Sequence of chain 14.A:
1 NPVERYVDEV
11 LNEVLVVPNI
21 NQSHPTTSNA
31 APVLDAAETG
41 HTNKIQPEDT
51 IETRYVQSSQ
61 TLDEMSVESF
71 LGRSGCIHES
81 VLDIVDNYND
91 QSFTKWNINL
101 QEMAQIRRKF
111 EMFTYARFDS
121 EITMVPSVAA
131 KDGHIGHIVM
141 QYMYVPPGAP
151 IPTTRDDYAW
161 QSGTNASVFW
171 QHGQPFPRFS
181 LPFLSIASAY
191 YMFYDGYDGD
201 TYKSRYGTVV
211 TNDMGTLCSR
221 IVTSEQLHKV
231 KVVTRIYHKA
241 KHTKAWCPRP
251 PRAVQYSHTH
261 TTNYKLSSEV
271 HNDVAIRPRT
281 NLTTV

Sequence of chain 14.C:
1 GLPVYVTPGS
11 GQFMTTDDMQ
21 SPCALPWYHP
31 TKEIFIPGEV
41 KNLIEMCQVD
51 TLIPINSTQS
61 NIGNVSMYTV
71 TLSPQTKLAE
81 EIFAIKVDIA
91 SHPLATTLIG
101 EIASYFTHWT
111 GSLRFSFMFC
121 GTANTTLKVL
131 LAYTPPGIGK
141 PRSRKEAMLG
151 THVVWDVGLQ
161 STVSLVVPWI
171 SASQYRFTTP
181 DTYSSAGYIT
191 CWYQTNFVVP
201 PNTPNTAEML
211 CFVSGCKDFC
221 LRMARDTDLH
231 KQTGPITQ

This small molecule binds to this protein.
Small molecule (SMILES): Cc1cc(CCCOc2c(C)cc(-c3coc(C)n3)cc2C)on1

Binding-site contacts:
Ligand atom N2 contacts residue LEU100 of chain 14.A at 3.8 Å.
Ligand atom C6B contacts residue LEU181 of chain 14.A at 3.3 Å (hydrophobic).
Ligand atom C2B contacts residue ILE98 of chain 14.A at 3.9 Å (hydrophobic).
Ligand atom C5 contacts residue MET214 of chain 14.A at 3.6 Å (hydrophobic).
Ligand atom N3A contacts residue PHE179 of chain 14.A at 3.0 Å.
Ligand atom C2C contacts residue ILE98 of chain 14.A at 4.0 Å (hydrophobic).
Ligand atom N3A contacts residue LEU217 of chain 14.A at 3.4 Å.
Ligand atom C5B contacts residue TYR144 of chain 14.A at 3.6 Å (hydrophobic).
Ligand atom O5A contacts residue TYR144 of chain 14.A at 3.1 Å.
Ligand atom CM6 contacts residue TYR144 of chain 14.A at 3.7 Å (hydrophobic).
Ligand atom C6B contacts residue ILE98 of chain 14.A at 3.6 Å (hydrophobic).
Ligand atom C1B contacts residue ILE98 of chain 14.A at 3.6 Å (hydrophobic).
Ligand atom C2B contacts residue ILE122 of chain 14.A at 3.9 Å (hydrophobic).
Ligand atom O5A contacts residue ALA166 of chain 14.A at 3.9 Å.
Ligand atom C1B contacts residue LEU181 of chain 14.A at 3.8 Å (hydrophobic).
Ligand atom C1A contacts residue TYR144 of chain 14.A at 3.1 Å (hydrophobic).
Ligand atom C4A contacts residue TYR144 of chain 14.A at 3.8 Å (hydrophobic).
Ligand atom C2A contacts residue PHE179 of chain 14.A at 3.3 Å (hydrophobic).
Ligand atom CM6 contacts residue LEU184 of chain 14.A at 3.4 Å (hydrophobic).
Ligand atom CM4 contacts residue PHE179 of chain 14.A at 3.9 Å (hydrophobic).
Ligand atom C4A contacts residue PHE179 of chain 14.A at 3.3 Å (hydrophobic).
Ligand atom C4B contacts residue PHE179 of chain 14.A at 3.9 Å (hydrophobic).
Ligand atom CM4 contacts residue TYR142 of chain 14.A at 3.1 Å (hydrophobic).
Ligand atom CM4 contacts residue VAL168 of chain 14.A at 3.5 Å (hydrophobic).
Ligand atom CM2 contacts residue ILE122 of chain 14.A at 3.7 Å (hydrophobic).
Ligand atom C5B contacts residue LEU181 of chain 14.A at 3.3 Å (hydrophobic).
Ligand atom O5A contacts residue PHE179 of chain 14.A at 3.7 Å.
Ligand atom C3 contacts residue LEU100 of chain 14.A at 3.9 Å (hydrophobic).
Ligand atom O1 contacts residue LEU100 of chain 14.A at 4.0 Å.
Ligand atom CM6 contacts residue LEU181 of chain 14.A at 3.7 Å (hydrophobic).
Ligand atom CM2 contacts residue ILE236 of chain 14.A at 4.0 Å (hydrophobic).
Ligand atom O1 contacts residue MET214 of chain 14.A at 3.2 Å.
Ligand atom C1C contacts residue MET214 of chain 14.A at 3.7 Å (hydrophobic).
Ligand atom C1A contacts residue PHE179 of chain 14.A at 3.5 Å (hydrophobic).
Ligand atom C4 contacts residue TYR190 of chain 14.A at 3.8 Å (hydrophobic).
Ligand atom O1B contacts residue ILE98 of chain 14.A at 2.9 Å.
Ligand atom C2A contacts residue TYR144 of chain 14.A at 3.7 Å (hydrophobic).
Ligand atom C4B contacts residue LEU181 of chain 14.A at 3.8 Å (hydrophobic).
Ligand atom CM3 contacts residue TYR190 of chain 14.A at 3.9 Å (hydrophobic).
Ligand atom N2 contacts residue MET214 of chain 14.A at 3.8 Å.